The small molecule below binds the protein below.
Small molecule (SMILES): CC(C)C[C@H](NC(=O)CN)C(=O)N[C@H](C(=O)N[C@H](C(=O)NCC(=O)N[C@@H](CO)C(=O)N[C@@H](CC(C)C)C(=O)N[C@@H](CCCN=C(N)N)C(=O)NCC=O)C(C)C)[C@@H](C)O

Sequence of chain 11.A:
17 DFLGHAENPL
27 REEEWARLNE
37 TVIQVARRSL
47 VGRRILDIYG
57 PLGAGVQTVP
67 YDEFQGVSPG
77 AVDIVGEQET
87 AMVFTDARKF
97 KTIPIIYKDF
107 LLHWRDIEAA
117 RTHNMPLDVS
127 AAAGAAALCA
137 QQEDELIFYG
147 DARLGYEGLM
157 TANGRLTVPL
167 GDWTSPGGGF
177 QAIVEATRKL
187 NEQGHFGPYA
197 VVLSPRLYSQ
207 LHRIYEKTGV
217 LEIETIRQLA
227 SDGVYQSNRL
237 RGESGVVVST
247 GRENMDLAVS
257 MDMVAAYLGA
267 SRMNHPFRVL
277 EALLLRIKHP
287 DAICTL

Binding-site contacts:
Ligand atom O contacts residue ILE39 of chain 11.A at 3.6 Å.
Ligand atom CB contacts residue ASP258 of chain 11.A at 3.5 Å.
Ligand atom C contacts residue ASP258 of chain 11.A at 3.6 Å.
Ligand atom O contacts residue ARG50 of chain 11.A at 3.6 Å.
Ligand atom CD2 contacts residue ASP258 of chain 11.A at 3.5 Å.
Ligand atom N contacts residue ARG49 of chain 11.A at 3.0 Å (salt-bridge).
Ligand atom NH2 contacts residue ARG50 of chain 11.A at 3.3 Å (salt-bridge).
Ligand atom CA contacts residue ASP258 of chain 11.A at 3.7 Å.
Ligand atom NH1 contacts residue THR246 of chain 11.A at 3.0 Å (h-bond).
Ligand atom NE contacts residue ASP53 of chain 11.A at 3.7 Å.
Ligand atom CG2 contacts residue MET259 of chain 11.A at 3.7 Å (hydrophobic).
Ligand atom CB contacts residue ASP258 of chain 11.A at 3.7 Å.
Ligand atom CA contacts residue ARG50 of chain 11.A at 3.5 Å.
Ligand atom C contacts residue ASP258 of chain 11.A at 3.7 Å.
Ligand atom N contacts residue ARG49 of chain 11.A at 3.6 Å.
Ligand atom CB contacts residue MET259 of chain 11.A at 3.8 Å (hydrophobic).
Ligand atom CB contacts residue ARG49 of chain 11.A at 3.5 Å.
Ligand atom OG1 contacts residue ILE39 of chain 11.A at 3.5 Å.
Ligand atom N contacts residue ASP258 of chain 11.A at 2.9 Å (salt-bridge).
Ligand atom CA contacts residue ASP258 of chain 11.A at 3.7 Å.
Ligand atom CB contacts residue ARG50 of chain 11.A at 3.7 Å.
Ligand atom N contacts residue ASP258 of chain 11.A at 3.0 Å (salt-bridge).
Ligand atom N contacts residue ARG49 of chain 11.A at 3.6 Å.
Ligand atom C contacts residue ILE39 of chain 11.A at 3.6 Å (hydrophobic).
Ligand atom O contacts residue ARG43 of chain 11.A at 3.0 Å (salt-bridge).
Ligand atom OG1 contacts residue MET259 of chain 11.A at 2.8 Å (h-bond).
Ligand atom CA contacts residue ARG49 of chain 11.A at 3.5 Å.
Ligand atom C contacts residue ARG49 of chain 11.A at 3.4 Å.
Ligand atom OG1 contacts residue ASP258 of chain 11.A at 3.3 Å.
Ligand atom N contacts residue ILE39 of chain 11.A at 3.7 Å.
Ligand atom CD contacts residue LEU52 of chain 11.A at 3.5 Å (hydrophobic).
Ligand atom CD2 contacts residue ARG43 of chain 11.A at 3.7 Å.
Ligand atom O contacts residue ARG43 of chain 11.A at 3.1 Å (salt-bridge).
Ligand atom NH1 contacts residue ASP228 of chain 11.A at 2.7 Å (salt-bridge).
Ligand atom CA contacts residue ASP258 of chain 11.A at 3.5 Å.
Ligand atom N contacts residue ASP258 of chain 11.A at 2.8 Å (salt-bridge).
Ligand atom CD contacts residue ARG50 of chain 11.A at 3.6 Å.
Ligand atom CG2 contacts residue ALA42 of chain 11.A at 3.7 Å (hydrophobic).
Ligand atom CB contacts residue ILE39 of chain 11.A at 3.6 Å (hydrophobic).
Ligand atom O contacts residue ARG49 of chain 11.A at 3.1 Å (salt-bridge).